Binding-site contacts:
Ligand atom CD contacts residue ILE472 of chain 1.A at 3.1 Å (hydrophobic).
Ligand atom CA contacts residue ASN473 of chain 1.A at 3.3 Å.
Ligand atom CG1 contacts residue GLY518 of chain 1.A at 3.6 Å.
Ligand atom CB contacts residue GLY518 of chain 1.A at 3.4 Å.
Ligand atom CA contacts residue SER515 of chain 1.A at 3.6 Å.
Ligand atom CG2 contacts residue TYR517 of chain 1.A at 3.6 Å (hydrophobic).
Ligand atom CG contacts residue ASN473 of chain 1.A at 3.7 Å.
Ligand atom OH contacts residue GLU521 of chain 1.A at 3.6 Å.
Ligand atom CE2 contacts residue ILE477 of chain 1.A at 3.6 Å (hydrophobic).
Ligand atom N contacts residue SER515 of chain 1.A at 2.9 Å (h-bond).
Ligand atom CE1 contacts residue SER515 of chain 1.A at 3.5 Å.
Ligand atom O contacts residue GLY475 of chain 1.A at 3.1 Å (h-bond).
Ligand atom CE2 contacts residue LEU519 of chain 1.A at 3.3 Å (hydrophobic).
Ligand atom CG contacts residue ILE472 of chain 1.A at 3.4 Å (hydrophobic).
Ligand atom O contacts residue GLY475 of chain 1.A at 3.4 Å.
Ligand atom CZ contacts residue SER515 of chain 1.A at 3.6 Å.
Ligand atom CB contacts residue SER515 of chain 1.A at 3.2 Å.
Ligand atom NE2 contacts residue ASN473 of chain 1.A at 3.0 Å (h-bond).
Ligand atom C contacts residue ASN473 of chain 1.A at 3.6 Å.
Ligand atom N contacts residue GLN516 of chain 1.A at 3.6 Å (h-bond).
Ligand atom CZ contacts residue GLN494 of chain 1.A at 3.6 Å.
Ligand atom CD1 contacts residue SER515 of chain 1.A at 3.3 Å.
Ligand atom OH contacts residue LEU519 of chain 1.A at 2.5 Å (h-bond).
Ligand atom CG2 contacts residue GLN516 of chain 1.A at 3.2 Å.
Ligand atom CG2 contacts residue GLY518 of chain 1.A at 3.4 Å.
Ligand atom N contacts residue SER515 of chain 1.A at 3.4 Å (h-bond).
Ligand atom CD contacts residue ASN473 of chain 1.A at 3.6 Å.
Ligand atom O contacts residue SER515 of chain 1.A at 3.6 Å.
Ligand atom CD2 contacts residue ALA491 of chain 1.A at 3.6 Å (hydrophobic).
Ligand atom CD1 contacts residue LEU490 of chain 1.A at 3.2 Å (hydrophobic).
Ligand atom CB contacts residue ILE469 of chain 1.A at 3.6 Å (hydrophobic).
Ligand atom CE2 contacts residue ALA491 of chain 1.A at 3.5 Å (hydrophobic).
Ligand atom C contacts residue ASN473 of chain 1.A at 3.6 Å.
Ligand atom CZ contacts residue LEU519 of chain 1.A at 3.3 Å (hydrophobic).
Ligand atom N contacts residue ASN473 of chain 1.A at 2.9 Å (h-bond).
Ligand atom C contacts residue SER515 of chain 1.A at 3.6 Å.
Ligand atom CG1 contacts residue SER515 of chain 1.A at 3.6 Å.
Ligand atom CE contacts residue ARG474 of chain 1.A at 3.1 Å.
Ligand atom CE1 contacts residue LEU490 of chain 1.A at 3.2 Å (hydrophobic).
Ligand atom O contacts residue ASN473 of chain 1.A at 2.7 Å (h-bond).

Sequence of chain 1.A:
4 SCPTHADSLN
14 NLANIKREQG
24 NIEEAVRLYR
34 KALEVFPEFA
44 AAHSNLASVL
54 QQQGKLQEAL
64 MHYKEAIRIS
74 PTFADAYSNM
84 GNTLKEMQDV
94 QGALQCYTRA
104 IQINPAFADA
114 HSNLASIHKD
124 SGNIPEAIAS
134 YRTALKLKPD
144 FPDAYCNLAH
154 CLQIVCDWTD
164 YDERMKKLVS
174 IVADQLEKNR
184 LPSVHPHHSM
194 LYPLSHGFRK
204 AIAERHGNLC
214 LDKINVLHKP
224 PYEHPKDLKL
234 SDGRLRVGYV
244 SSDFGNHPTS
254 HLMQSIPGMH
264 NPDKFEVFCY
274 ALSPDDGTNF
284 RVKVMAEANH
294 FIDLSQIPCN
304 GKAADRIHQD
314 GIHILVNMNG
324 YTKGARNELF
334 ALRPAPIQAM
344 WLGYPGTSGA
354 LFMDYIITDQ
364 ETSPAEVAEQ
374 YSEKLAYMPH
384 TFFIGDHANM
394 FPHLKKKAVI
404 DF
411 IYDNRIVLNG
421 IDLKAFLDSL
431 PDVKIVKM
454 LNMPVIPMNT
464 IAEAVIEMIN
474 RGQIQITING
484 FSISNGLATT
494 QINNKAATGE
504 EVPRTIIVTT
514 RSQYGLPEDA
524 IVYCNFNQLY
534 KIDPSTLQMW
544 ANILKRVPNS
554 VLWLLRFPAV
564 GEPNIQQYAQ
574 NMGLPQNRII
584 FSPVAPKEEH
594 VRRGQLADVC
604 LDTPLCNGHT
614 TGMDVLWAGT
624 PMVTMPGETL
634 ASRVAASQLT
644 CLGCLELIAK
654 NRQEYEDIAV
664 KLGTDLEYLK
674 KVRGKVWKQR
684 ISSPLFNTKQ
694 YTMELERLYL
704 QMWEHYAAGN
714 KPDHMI

This protein binds this small molecule.
Small molecule (SMILES): CC[C@H](C)[C@H](NC(=O)[C@H](CCC(N)=O)NC(=O)[C@H](Cc1ccc(O)cc1)NC(=O)[C@@H](NC(=O)[C@@H]1CCCN1C(=O)[C@H](CCSC)NC(=O)[C@H](Cc1ccccc1)NC(=O)[C@@H](N)CCC(N)=O)C(C)C)C(=O)N[C@@H](Cc1ccc(O)cc1)C(=O)N[C@H](C=O)CC(C)C